The protein below binds the small molecule below.
Small molecule (SMILES): CC(C)CCN

Binding-site contacts:
Ligand atom CB contacts residue LEU202 of chain 1.A at 4.2 Å (hydrophobic).
Ligand atom N contacts residue BR51 of chain 1.G at 2.4 Å.
Ligand atom CG contacts residue LEU1 of chain 1.H at 4.1 Å (hydrophobic).
Ligand atom N contacts residue LEU1 of chain 1.H at 1.3 Å.
Ligand atom CD1 contacts residue LEU1 of chain 1.H at 3.9 Å (hydrophobic).
Ligand atom CA contacts residue ASN112 of chain 1.A at 4.1 Å.
Ligand atom CA contacts residue LEU1 of chain 1.H at 2.6 Å (hydrophobic).
Ligand atom CD1 contacts residue BR51 of chain 1.G at 3.8 Å.
Ligand atom CB contacts residue LEU1 of chain 1.H at 3.3 Å (hydrophobic).
Ligand atom N contacts residue HIS231 of chain 1.A at 3.8 Å.
Ligand atom CD2 contacts residue LEU202 of chain 1.A at 4.1 Å (hydrophobic).
Ligand atom CD2 contacts residue PHE130 of chain 1.A at 4.5 Å (hydrophobic).
Ligand atom CD1 contacts residue ASN112 of chain 1.A at 3.3 Å.
Ligand atom N contacts residue ASN112 of chain 1.A at 3.2 Å (h-bond).
Ligand atom CA contacts residue HIS231 of chain 1.A at 3.8 Å.
Ligand atom CD2 contacts residue BR51 of chain 1.G at 4.2 Å.
Ligand atom CB contacts residue BR51 of chain 1.G at 2.6 Å.
Ligand atom CG contacts residue ASN112 of chain 1.A at 3.9 Å.
Ligand atom CD1 contacts residue PHE130 of chain 1.A at 4.0 Å (hydrophobic).
Ligand atom CB contacts residue ARG203 of chain 1.A at 4.4 Å.
Ligand atom CD1 contacts residue ASN111 of chain 1.A at 3.8 Å.
Ligand atom CD1 contacts residue LEU202 of chain 1.A at 4.1 Å (hydrophobic).
Ligand atom CG contacts residue BR51 of chain 1.G at 2.9 Å.
Ligand atom CG contacts residue ASN111 of chain 1.A at 4.5 Å.
Ligand atom CA contacts residue BR51 of chain 1.G at 1.6 Å.

Sequence of chain 1.A:
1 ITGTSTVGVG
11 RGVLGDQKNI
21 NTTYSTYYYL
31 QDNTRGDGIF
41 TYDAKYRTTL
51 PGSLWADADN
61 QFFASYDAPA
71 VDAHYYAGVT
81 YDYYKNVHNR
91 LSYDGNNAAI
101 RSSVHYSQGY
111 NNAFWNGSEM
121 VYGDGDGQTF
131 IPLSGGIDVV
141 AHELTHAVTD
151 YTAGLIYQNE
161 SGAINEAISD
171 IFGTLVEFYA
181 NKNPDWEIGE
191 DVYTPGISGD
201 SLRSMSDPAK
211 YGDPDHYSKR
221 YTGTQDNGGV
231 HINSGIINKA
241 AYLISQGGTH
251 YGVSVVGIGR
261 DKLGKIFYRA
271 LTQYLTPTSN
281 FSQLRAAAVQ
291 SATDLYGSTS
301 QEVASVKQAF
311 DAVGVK